Binding-site contacts:
Ligand atom O7 contacts residue LYS32 of chain 1.B at 3.8 Å.
Ligand atom C8 contacts residue TYR112 of chain 1.B at 3.2 Å (hydrophobic).
Ligand atom O6 contacts residue THR116 of chain 1.B at 4.0 Å.
Ligand atom N2 contacts residue THR121 of chain 1.B at 4.5 Å.
Ligand atom C2 contacts residue ASN114 of chain 1.B at 2.5 Å.
Ligand atom N2 contacts residue TYR112 of chain 1.B at 3.1 Å (h-bond).
Ligand atom C4 contacts residue ASN114 of chain 1.B at 4.3 Å.
Ligand atom C8 contacts residue LYS32 of chain 1.B at 3.7 Å.
Ligand atom C5 contacts residue ASN114 of chain 1.B at 3.8 Å.
Ligand atom O5 contacts residue THR116 of chain 1.B at 3.8 Å.
Ligand atom O5 contacts residue ASN114 of chain 1.B at 2.4 Å (h-bond).
Ligand atom C8 contacts residue PHE34 of chain 1.B at 3.4 Å (hydrophobic).
Ligand atom N2 contacts residue ASN114 of chain 1.B at 2.9 Å (h-bond).
Ligand atom C7 contacts residue CYS33 of chain 1.B at 3.7 Å (hydrophobic).
Ligand atom C2 contacts residue TYR112 of chain 1.B at 4.3 Å (hydrophobic).
Ligand atom O7 contacts residue LEU31 of chain 1.B at 4.2 Å.
Ligand atom C7 contacts residue TYR112 of chain 1.B at 3.6 Å (hydrophobic).
Ligand atom C7 contacts residue LYS32 of chain 1.B at 4.1 Å.
Ligand atom C6 contacts residue THR116 of chain 1.B at 4.3 Å.
Ligand atom C7 contacts residue ASN114 of chain 1.B at 4.0 Å.
Ligand atom C1 contacts residue ASN114 of chain 1.B at 1.5 Å.
Ligand atom C8 contacts residue THR121 of chain 1.B at 4.3 Å.
Ligand atom O7 contacts residue CYS33 of chain 1.B at 3.1 Å (h-bond).
Ligand atom C1 contacts residue THR121 of chain 1.B at 4.4 Å.
Ligand atom C8 contacts residue CYS33 of chain 1.B at 3.5 Å (hydrophobic).
Ligand atom C3 contacts residue ASN114 of chain 1.B at 3.9 Å.

A protein and the small-molecule ligand that binds it are described below.
Small molecule (SMILES): CC(=O)N[C@H]1[C@H](O[C@H]2[C@H](O)[C@@H](NC(C)=O)CO[C@@H]2CO)O[C@H](CO)[C@@H](O[C@@H]2O[C@H](CO)[C@@H](O)[C@H](O)[C@@H]2O)[C@@H]1O

Sequence of chain 1.B:
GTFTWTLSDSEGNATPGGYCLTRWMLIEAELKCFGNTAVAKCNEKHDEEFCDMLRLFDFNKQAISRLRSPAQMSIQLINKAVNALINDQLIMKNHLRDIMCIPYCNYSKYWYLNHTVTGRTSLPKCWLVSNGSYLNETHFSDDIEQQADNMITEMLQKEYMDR